Sequence of chain 1.A:
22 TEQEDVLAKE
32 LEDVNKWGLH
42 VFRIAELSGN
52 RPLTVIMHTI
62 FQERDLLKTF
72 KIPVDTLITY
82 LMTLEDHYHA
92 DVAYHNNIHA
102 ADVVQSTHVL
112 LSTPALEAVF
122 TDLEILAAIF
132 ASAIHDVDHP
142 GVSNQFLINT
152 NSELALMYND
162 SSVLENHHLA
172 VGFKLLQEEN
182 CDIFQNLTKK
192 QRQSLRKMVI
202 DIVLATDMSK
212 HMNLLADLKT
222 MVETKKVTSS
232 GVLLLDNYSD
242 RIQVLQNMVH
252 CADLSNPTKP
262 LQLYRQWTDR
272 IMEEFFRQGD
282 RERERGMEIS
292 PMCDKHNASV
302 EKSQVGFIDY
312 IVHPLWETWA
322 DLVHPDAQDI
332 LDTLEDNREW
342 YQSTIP

Binding-site contacts:
Ligand atom C16 contacts residue THR269 of chain 1.A at 3.5 Å.
Ligand atom C22 contacts residue SER304 of chain 1.A at 3.8 Å.
Ligand atom F18 contacts residue ASN257 of chain 1.A at 3.5 Å.
Ligand atom F17 contacts residue PRO258 of chain 1.A at 3.6 Å.
Ligand atom C10 contacts residue TYR95 of chain 1.A at 3.7 Å (hydrophobic).
Ligand atom C23 contacts residue MET293 of chain 1.A at 3.9 Å (hydrophobic).
Ligand atom CL25 contacts residue HIS96 of chain 1.A at 3.6 Å.
Ligand atom O15 contacts residue GLN305 of chain 1.A at 3.1 Å (h-bond).
Ligand atom CL26 contacts residue LEU255 of chain 1.A at 3.4 Å.
Ligand atom C21 contacts residue GLN305 of chain 1.A at 3.8 Å.
Ligand atom C22 contacts residue MET293 of chain 1.A at 3.5 Å (hydrophobic).
Ligand atom C4 contacts residue MET209 of chain 1.A at 3.5 Å (hydrophobic).
Ligand atom C20 contacts residue PHE308 of chain 1.A at 3.6 Å (hydrophobic).
Ligand atom C14 contacts residue PHE308 of chain 1.A at 3.5 Å (hydrophobic).
Ligand atom C13 contacts residue PHE308 of chain 1.A at 3.4 Å (hydrophobic).
Ligand atom F18 contacts residue THR269 of chain 1.A at 3.2 Å.
Ligand atom C5 contacts residue MET209 of chain 1.A at 3.9 Å (hydrophobic).
Ligand atom C16 contacts residue GLN305 of chain 1.A at 3.5 Å.
Ligand atom C5 contacts residue ASP254 of chain 1.A at 3.7 Å.
Ligand atom F17 contacts residue GLN305 of chain 1.A at 3.7 Å.
Ligand atom C4 contacts residue ASP254 of chain 1.A at 3.4 Å.
Ligand atom O19 contacts residue GLN305 of chain 1.A at 3.1 Å (h-bond).
Ligand atom O15 contacts residue ILE272 of chain 1.A at 3.5 Å.
Ligand atom C9 contacts residue PHE308 of chain 1.A at 3.8 Å (hydrophobic).
Ligand atom F18 contacts residue ILE272 of chain 1.A at 3.9 Å.
Ligand atom C12 contacts residue ILE272 of chain 1.A at 3.7 Å (hydrophobic).
Ligand atom C4 contacts residue THR207 of chain 1.A at 3.4 Å.
Ligand atom F17 contacts residue ASN257 of chain 1.A at 3.2 Å.
Ligand atom C23 contacts residue GLN305 of chain 1.A at 3.8 Å.
Ligand atom F17 contacts residue PHE308 of chain 1.A at 3.8 Å.
Ligand atom N3 contacts residue MET209 of chain 1.A at 3.6 Å.
Ligand atom C23 contacts residue SER304 of chain 1.A at 3.6 Å.
Ligand atom O19 contacts residue PHE308 of chain 1.A at 3.6 Å.
Ligand atom CL26 contacts residue ASP254 of chain 1.A at 3.4 Å.
Ligand atom N3 contacts residue THR207 of chain 1.A at 3.7 Å.
Ligand atom C12 contacts residue PHE308 of chain 1.A at 3.5 Å (hydrophobic).
Ligand atom C11 contacts residue ASN257 of chain 1.A at 3.5 Å.
Ligand atom F18 contacts residue TRP268 of chain 1.A at 3.2 Å.
Ligand atom F17 contacts residue TYR265 of chain 1.A at 3.5 Å.
Ligand atom C16 contacts residue TYR265 of chain 1.A at 3.7 Å (hydrophobic).

A small-molecule ligand and the protein it binds are described below.
Small molecule (SMILES): O=C(Nc1c(Cl)cncc1Cl)c1ccc(OC(F)F)c(OCC2CC2)c1